Binding-site contacts:
Ligand atom N contacts residue TRP171 of chain 1.A at 4.2 Å.
Ligand atom N contacts residue TRP141 of chain 1.A at 2.9 Å (h-bond).
Ligand atom CE contacts residue AKG1 of chain 1.H at 4.4 Å.
Ligand atom OXT contacts residue LEU69 of chain 1.A at 3.9 Å.
Ligand atom N contacts residue HIS140 of chain 1.A at 4.0 Å.
Ligand atom CG contacts residue TRP242 of chain 1.A at 4.3 Å (hydrophobic).
Ligand atom CA contacts residue TRP242 of chain 1.A at 4.4 Å (hydrophobic).
Ligand atom N contacts residue GLY142 of chain 1.A at 4.1 Å.
Ligand atom C contacts residue TRP141 of chain 1.A at 4.3 Å (hydrophobic).
Ligand atom C contacts residue HIS137 of chain 1.A at 3.8 Å.
Ligand atom O contacts residue ARG77 of chain 1.A at 2.8 Å (salt-bridge).
Ligand atom OXT contacts residue TRP241 of chain 1.A at 3.4 Å (h-bond).
Ligand atom O contacts residue HIS140 of chain 1.A at 3.6 Å.
Ligand atom CA contacts residue TRP141 of chain 1.A at 3.7 Å (hydrophobic).
Ligand atom CG contacts residue AKG1 of chain 1.H at 3.8 Å.
Ligand atom CD contacts residue GLU123 of chain 1.A at 3.5 Å.
Ligand atom NZ contacts residue THR224 of chain 1.A at 3.1 Å (h-bond).
Ligand atom N contacts residue TRP242 of chain 1.A at 4.4 Å.
Ligand atom CA contacts residue HIS137 of chain 1.A at 4.4 Å.
Ligand atom C contacts residue TRP241 of chain 1.A at 3.4 Å (hydrophobic).
Ligand atom OXT contacts residue ARG77 of chain 1.A at 3.0 Å (salt-bridge).
Ligand atom O contacts residue HIS137 of chain 1.A at 2.8 Å (h-bond).
Ligand atom NZ contacts residue GLU123 of chain 1.A at 2.6 Å (salt-bridge).
Ligand atom CE contacts residue ASN222 of chain 1.A at 3.7 Å.
Ligand atom CA contacts residue HIS140 of chain 1.A at 3.5 Å.
Ligand atom OXT contacts residue TRP141 of chain 1.A at 4.2 Å.
Ligand atom CA contacts residue TRP241 of chain 1.A at 4.4 Å (hydrophobic).
Ligand atom CG contacts residue GLU123 of chain 1.A at 3.6 Å.
Ligand atom C contacts residue HIS140 of chain 1.A at 3.4 Å.
Ligand atom O contacts residue TRP241 of chain 1.A at 3.2 Å (h-bond).
Ligand atom CE contacts residue GLU123 of chain 1.A at 3.6 Å.
Ligand atom CB contacts residue TRP242 of chain 1.A at 3.5 Å (hydrophobic).
Ligand atom CB contacts residue TRP241 of chain 1.A at 4.1 Å (hydrophobic).
Ligand atom CE contacts residue LEU126 of chain 1.A at 3.7 Å (hydrophobic).
Ligand atom CD contacts residue LEU126 of chain 1.A at 3.8 Å (hydrophobic).
Ligand atom C contacts residue ARG77 of chain 1.A at 3.7 Å.
Ligand atom CD contacts residue TRP242 of chain 1.A at 3.8 Å (hydrophobic).
Ligand atom OXT contacts residue HIS140 of chain 1.A at 3.6 Å.
Ligand atom CE contacts residue THR224 of chain 1.A at 4.4 Å.
Ligand atom NZ contacts residue ASN222 of chain 1.A at 3.7 Å.

The protein below binds the small molecule below.
Small molecule (SMILES): N[C@@H](CCCC[NH3+])C(=O)O

Sequence of chain 1.A:
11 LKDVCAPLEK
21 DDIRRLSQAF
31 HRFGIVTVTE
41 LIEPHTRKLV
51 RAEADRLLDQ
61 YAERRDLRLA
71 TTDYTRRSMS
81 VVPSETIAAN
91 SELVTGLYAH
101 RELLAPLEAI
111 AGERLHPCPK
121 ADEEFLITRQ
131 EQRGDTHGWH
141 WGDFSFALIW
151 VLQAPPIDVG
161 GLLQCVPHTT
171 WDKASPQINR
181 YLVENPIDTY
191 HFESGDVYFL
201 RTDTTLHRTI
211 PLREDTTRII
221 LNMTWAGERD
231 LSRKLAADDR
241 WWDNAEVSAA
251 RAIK